Sequence of chain 1.C:
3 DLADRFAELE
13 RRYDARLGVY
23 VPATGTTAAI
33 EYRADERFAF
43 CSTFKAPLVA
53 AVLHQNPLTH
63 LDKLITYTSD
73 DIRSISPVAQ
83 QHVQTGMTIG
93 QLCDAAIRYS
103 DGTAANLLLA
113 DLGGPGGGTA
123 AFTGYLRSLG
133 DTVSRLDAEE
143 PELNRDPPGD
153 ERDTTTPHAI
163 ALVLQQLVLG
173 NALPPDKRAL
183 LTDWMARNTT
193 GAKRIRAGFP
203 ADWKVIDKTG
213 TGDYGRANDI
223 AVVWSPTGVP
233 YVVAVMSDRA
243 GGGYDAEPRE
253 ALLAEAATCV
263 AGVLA

The protein below binds the small molecule below.
Small molecule (SMILES): CC1(C)[C@H](C(=O)O)N2C(=O)C[C@H]2S1(=O)=O

Binding-site contacts:
Ligand atom CAK contacts residue PO41 of chain 1.J at 4.4 Å.
Ligand atom SAO contacts residue ASN146 of chain 1.C at 4.3 Å.
Ligand atom OAE contacts residue SER76 of chain 1.C at 4.0 Å.
Ligand atom CAH contacts residue THR213 of chain 1.C at 3.3 Å.
Ligand atom OAD contacts residue GLY214 of chain 1.C at 3.4 Å (h-bond).
Ligand atom CAJ contacts residue THR213 of chain 1.C at 3.1 Å.
Ligand atom N contacts residue THR213 of chain 1.C at 4.2 Å.
Ligand atom OXT contacts residue PRO143 of chain 1.C at 4.3 Å.
Ligand atom CAJ contacts residue PO41 of chain 1.J at 4.4 Å.
Ligand atom OXT contacts residue ARG147 of chain 1.C at 4.2 Å.
Ligand atom OAF contacts residue SER44 of chain 1.C at 3.2 Å (h-bond).
Ligand atom OAF contacts residue THR213 of chain 1.C at 4.3 Å.
Ligand atom CG1 contacts residue SER76 of chain 1.C at 4.0 Å.
Ligand atom OAF contacts residue GLU142 of chain 1.C at 2.8 Å (salt-bridge).
Ligand atom OAE contacts residue GLY104 of chain 1.C at 4.3 Å.
Ligand atom OAE contacts residue SER102 of chain 1.C at 4.4 Å.
Ligand atom OAE contacts residue GLU142 of chain 1.C at 3.4 Å (salt-bridge).
Ligand atom CAH contacts residue SER44 of chain 1.C at 3.9 Å.
Ligand atom CA contacts residue THR213 of chain 1.C at 4.5 Å.
Ligand atom OAE contacts residue LYS47 of chain 1.C at 4.1 Å.
Ligand atom SAO contacts residue ILE77 of chain 1.C at 4.1 Å.
Ligand atom CG2 contacts residue ASN146 of chain 1.C at 3.3 Å.
Ligand atom CAJ contacts residue GLY214 of chain 1.C at 4.3 Å.
Ligand atom CB contacts residue ASN146 of chain 1.C at 4.1 Å.
Ligand atom CAK contacts residue ILE77 of chain 1.C at 3.9 Å (hydrophobic).
Ligand atom OAD contacts residue THR213 of chain 1.C at 2.8 Å (h-bond).
Ligand atom CB contacts residue GLU142 of chain 1.C at 3.6 Å.
Ligand atom OAF contacts residue LYS47 of chain 1.C at 4.2 Å.
Ligand atom SAO contacts residue SER44 of chain 1.C at 4.3 Å.
Ligand atom CG2 contacts residue PRO143 of chain 1.C at 2.8 Å (hydrophobic).
Ligand atom CB contacts residue PRO143 of chain 1.C at 4.2 Å (hydrophobic).
Ligand atom OAE contacts residue ILE77 of chain 1.C at 3.3 Å.
Ligand atom CAH contacts residue PO41 of chain 1.J at 3.4 Å.
Ligand atom OAF contacts residue ASN146 of chain 1.C at 3.4 Å (h-bond).
Ligand atom CG1 contacts residue ILE77 of chain 1.C at 3.6 Å (hydrophobic).
Ligand atom SAO contacts residue GLU142 of chain 1.C at 3.2 Å (salt-bridge).
Ligand atom CA contacts residue ASN146 of chain 1.C at 4.1 Å.
Ligand atom CG2 contacts residue SER76 of chain 1.C at 4.0 Å.
Ligand atom CG2 contacts residue GLU142 of chain 1.C at 2.8 Å.
Ligand atom CB contacts residue SER76 of chain 1.C at 4.5 Å.